Sequence of chain 22.E:
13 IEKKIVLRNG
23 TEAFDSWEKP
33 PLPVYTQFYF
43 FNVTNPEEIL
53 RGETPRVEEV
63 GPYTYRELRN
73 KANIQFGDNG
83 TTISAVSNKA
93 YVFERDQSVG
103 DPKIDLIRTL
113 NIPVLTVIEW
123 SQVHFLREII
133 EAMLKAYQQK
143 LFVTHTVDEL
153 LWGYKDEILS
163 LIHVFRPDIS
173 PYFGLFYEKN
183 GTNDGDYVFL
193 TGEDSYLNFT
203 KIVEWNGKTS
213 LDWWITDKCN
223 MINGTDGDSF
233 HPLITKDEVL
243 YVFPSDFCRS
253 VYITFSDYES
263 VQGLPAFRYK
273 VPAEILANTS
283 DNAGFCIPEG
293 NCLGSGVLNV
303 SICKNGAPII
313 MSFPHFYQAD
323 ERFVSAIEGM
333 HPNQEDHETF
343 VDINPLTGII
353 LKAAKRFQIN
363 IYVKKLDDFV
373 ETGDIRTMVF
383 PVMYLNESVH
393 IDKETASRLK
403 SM

Binding-site contacts:
Ligand atom O7 contacts residue LYS220 of chain 22.E at 4.0 Å.
Ligand atom O7 contacts residue MET223 of chain 22.E at 3.5 Å.
Ligand atom C7 contacts residue SER252 of chain 22.E at 3.5 Å.
Ligand atom C3 contacts residue ASN225 of chain 22.E at 3.8 Å.
Ligand atom O6 contacts residue ASP283 of chain 22.E at 3.8 Å.
Ligand atom C3 contacts residue LYS220 of chain 22.E at 4.1 Å.
Ligand atom C1 contacts residue LYS220 of chain 22.E at 4.0 Å.
Ligand atom C5 contacts residue ASN225 of chain 22.E at 3.6 Å.
Ligand atom C7 contacts residue ARG251 of chain 22.E at 4.0 Å.
Ligand atom C8 contacts residue SER252 of chain 22.E at 3.4 Å.
Ligand atom O5 contacts residue ASN225 of chain 22.E at 2.3 Å (h-bond).
Ligand atom C4 contacts residue ASN225 of chain 22.E at 4.2 Å.
Ligand atom O3 contacts residue ASP283 of chain 22.E at 4.3 Å.
Ligand atom C5 contacts residue LYS220 of chain 22.E at 4.0 Å.
Ligand atom O7 contacts residue SER252 of chain 22.E at 2.9 Å (h-bond).
Ligand atom O3 contacts residue LYS220 of chain 22.E at 3.8 Å.
Ligand atom C1 contacts residue ASN225 of chain 22.E at 1.4 Å.
Ligand atom C6 contacts residue ASP283 of chain 22.E at 3.8 Å.
Ligand atom C6 contacts residue LYS220 of chain 22.E at 4.0 Å.
Ligand atom C7 contacts residue MET223 of chain 22.E at 3.6 Å (hydrophobic).
Ligand atom N2 contacts residue MET223 of chain 22.E at 3.8 Å.
Ligand atom C1 contacts residue LYS220 of chain 22.E at 4.2 Å.
Ligand atom O6 contacts residue TYR243 of chain 22.E at 4.0 Å.
Ligand atom O7 contacts residue ARG251 of chain 22.E at 4.3 Å.
Ligand atom C2 contacts residue ASN225 of chain 22.E at 2.5 Å.
Ligand atom C7 contacts residue ASN225 of chain 22.E at 3.2 Å.
Ligand atom O4 contacts residue MET223 of chain 22.E at 3.7 Å.
Ligand atom C4 contacts residue MET223 of chain 22.E at 4.0 Å (hydrophobic).
Ligand atom C3 contacts residue MET223 of chain 22.E at 3.7 Å (hydrophobic).
Ligand atom O7 contacts residue ASN225 of chain 22.E at 2.9 Å (h-bond).
Ligand atom C8 contacts residue MET223 of chain 22.E at 3.3 Å (hydrophobic).
Ligand atom O5 contacts residue LYS220 of chain 22.E at 3.4 Å.
Ligand atom C8 contacts residue ARG251 of chain 22.E at 3.5 Å.
Ligand atom C2 contacts residue LYS220 of chain 22.E at 3.8 Å.
Ligand atom C5 contacts residue MET223 of chain 22.E at 4.0 Å (hydrophobic).
Ligand atom N2 contacts residue LYS220 of chain 22.E at 4.1 Å.
Ligand atom O4 contacts residue LYS220 of chain 22.E at 4.2 Å.
Ligand atom N2 contacts residue ASN225 of chain 22.E at 3.0 Å (h-bond).
Ligand atom C2 contacts residue ASP283 of chain 22.E at 3.8 Å.
Ligand atom C4 contacts residue LYS220 of chain 22.E at 3.4 Å.

A protein and the small-molecule ligand that binds it are described below.
Small molecule (SMILES): CC(=O)N[C@H]1[C@H](O[C@H]2[C@H](O)[C@@H](NC(C)=O)CO[C@@H]2CO)O[C@H](CO)[C@@H](O[C@@H]2O[C@H](CO)[C@@H](O)[C@H](O)[C@@H]2O)[C@@H]1O